Sequence of chain 1.A:
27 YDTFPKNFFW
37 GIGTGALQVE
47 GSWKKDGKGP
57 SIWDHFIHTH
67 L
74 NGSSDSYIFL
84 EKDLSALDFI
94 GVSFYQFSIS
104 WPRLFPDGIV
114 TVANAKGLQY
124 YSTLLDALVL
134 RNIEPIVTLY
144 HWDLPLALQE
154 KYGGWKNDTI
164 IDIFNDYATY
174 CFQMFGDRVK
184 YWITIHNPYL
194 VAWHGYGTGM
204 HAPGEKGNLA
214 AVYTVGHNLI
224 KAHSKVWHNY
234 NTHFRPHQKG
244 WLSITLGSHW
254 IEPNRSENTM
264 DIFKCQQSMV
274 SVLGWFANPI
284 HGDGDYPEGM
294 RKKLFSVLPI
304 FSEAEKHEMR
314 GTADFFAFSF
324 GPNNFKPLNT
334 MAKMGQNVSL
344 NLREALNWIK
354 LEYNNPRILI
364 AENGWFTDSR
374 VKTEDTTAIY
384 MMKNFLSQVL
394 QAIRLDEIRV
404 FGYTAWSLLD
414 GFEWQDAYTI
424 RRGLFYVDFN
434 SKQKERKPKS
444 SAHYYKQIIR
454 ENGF

This protein binds this small molecule.
Small molecule (SMILES): CC(=O)N[C@@H]1[C@@H](O)[C@H](O)[C@@H](CO)O[C@H]1O

Binding-site contacts:
Ligand atom O7 contacts residue TYR155 of chain 1.A at 3.3 Å (h-bond).
Ligand atom C1 contacts residue TYR155 of chain 1.A at 3.8 Å (hydrophobic).
Ligand atom C1 contacts residue ASN160 of chain 1.A at 1.5 Å.
Ligand atom C8 contacts residue LYS159 of chain 1.A at 4.3 Å.
Ligand atom O5 contacts residue LYS154 of chain 1.A at 4.5 Å.
Ligand atom O6 contacts residue TYR155 of chain 1.A at 4.5 Å.
Ligand atom C7 contacts residue ASN160 of chain 1.A at 3.0 Å.
Ligand atom C5 contacts residue TYR155 of chain 1.A at 4.1 Å (hydrophobic).
Ligand atom C4 contacts residue ASN160 of chain 1.A at 4.4 Å.
Ligand atom C2 contacts residue ASN160 of chain 1.A at 2.8 Å.
Ligand atom C8 contacts residue ASN160 of chain 1.A at 3.9 Å.
Ligand atom C5 contacts residue ASN160 of chain 1.A at 3.6 Å.
Ligand atom O5 contacts residue ASN160 of chain 1.A at 2.4 Å (h-bond).
Ligand atom C3 contacts residue ASN160 of chain 1.A at 3.9 Å.
Ligand atom C6 contacts residue TYR155 of chain 1.A at 3.8 Å (hydrophobic).
Ligand atom C7 contacts residue TYR155 of chain 1.A at 4.0 Å (hydrophobic).
Ligand atom N2 contacts residue ASN160 of chain 1.A at 2.9 Å (h-bond).
Ligand atom O5 contacts residue TYR155 of chain 1.A at 3.6 Å.
Ligand atom O7 contacts residue ASN160 of chain 1.A at 3.1 Å (h-bond).